This small molecule binds to this protein.
Small molecule (SMILES): N#CCc1nccn1CC(F)(F)F

Binding-site contacts:
Ligand atom N06 contacts residue PHE107 of chain 1.A at 3.8 Å.
Ligand atom C05 contacts residue PRO109 of chain 1.A at 3.5 Å (hydrophobic).
Ligand atom N13 contacts residue TYR75 of chain 1.A at 3.6 Å.
Ligand atom C08 contacts residue PHE107 of chain 1.A at 3.6 Å (hydrophobic).
Ligand atom C11 contacts residue PHE107 of chain 1.A at 3.5 Å (hydrophobic).
Ligand atom N09 contacts residue PHE107 of chain 1.A at 3.6 Å.
Ligand atom C08 contacts residue HIS106 of chain 1.A at 4.1 Å.
Ligand atom C07 contacts residue HIS106 of chain 1.A at 3.5 Å.
Ligand atom N13 contacts residue PHE107 of chain 1.A at 3.2 Å (h-bond).
Ligand atom N06 contacts residue HIS106 of chain 1.A at 3.6 Å.
Ligand atom N13 contacts residue PRO76 of chain 1.A at 3.4 Å (h-bond).
Ligand atom C12 contacts residue PRO76 of chain 1.A at 4.2 Å (hydrophobic).
Ligand atom C07 contacts residue PHE107 of chain 1.A at 4.2 Å (hydrophobic).
Ligand atom C05 contacts residue PHE107 of chain 1.A at 3.6 Å (hydrophobic).
Ligand atom C05 contacts residue HIS106 of chain 1.A at 3.4 Å.
Ligand atom C12 contacts residue PHE107 of chain 1.A at 3.0 Å (hydrophobic).
Ligand atom C02 contacts residue PRO109 of chain 1.A at 3.9 Å (hydrophobic).
Ligand atom F04 contacts residue PRO109 of chain 1.A at 3.0 Å.
Ligand atom C10 contacts residue PHE107 of chain 1.A at 3.8 Å (hydrophobic).

Sequence of chain 1.A:
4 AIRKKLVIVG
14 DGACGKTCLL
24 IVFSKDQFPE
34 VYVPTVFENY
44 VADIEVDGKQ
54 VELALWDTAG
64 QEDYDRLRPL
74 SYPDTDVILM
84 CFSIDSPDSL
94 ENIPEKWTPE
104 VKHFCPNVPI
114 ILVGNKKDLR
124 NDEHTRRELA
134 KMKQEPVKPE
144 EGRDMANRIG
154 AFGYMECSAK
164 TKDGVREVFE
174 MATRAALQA